Binding-site contacts:
Ligand atom C3 contacts residue ASN364 of chain 1.B at 4.0 Å.
Ligand atom C4 contacts residue ASN364 of chain 1.B at 4.4 Å.
Ligand atom O5 contacts residue ASN364 of chain 1.B at 2.4 Å (h-bond).
Ligand atom C2 contacts residue ASN364 of chain 1.B at 2.8 Å.
Ligand atom N2 contacts residue ASN364 of chain 1.B at 3.1 Å (h-bond).
Ligand atom C5 contacts residue ASN364 of chain 1.B at 3.6 Å.
Ligand atom C7 contacts residue ASN364 of chain 1.B at 4.5 Å.
Ligand atom C1 contacts residue ASN364 of chain 1.B at 1.5 Å.

A small-molecule ligand and the protein it binds are described below.
Small molecule (SMILES): CC(=O)N[C@@H]1[C@@H](O)[C@H](O)[C@@H](CO)O[C@H]1O

Sequence of chain 1.B:
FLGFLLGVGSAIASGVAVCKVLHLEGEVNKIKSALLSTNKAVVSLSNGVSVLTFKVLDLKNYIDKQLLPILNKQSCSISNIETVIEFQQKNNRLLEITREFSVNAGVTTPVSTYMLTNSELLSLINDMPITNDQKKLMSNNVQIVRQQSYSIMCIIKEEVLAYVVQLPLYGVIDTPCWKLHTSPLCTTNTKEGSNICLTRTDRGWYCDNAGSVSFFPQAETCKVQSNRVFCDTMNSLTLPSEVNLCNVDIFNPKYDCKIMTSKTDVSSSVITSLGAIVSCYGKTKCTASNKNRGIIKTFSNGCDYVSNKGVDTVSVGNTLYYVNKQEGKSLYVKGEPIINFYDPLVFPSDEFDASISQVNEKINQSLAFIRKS